Binding-site contacts:
Ligand atom N2 contacts residue ASN801 of chain 1.A at 2.9 Å (h-bond).
Ligand atom O5 contacts residue GLN804 of chain 1.A at 4.5 Å.
Ligand atom C4 contacts residue ASN801 of chain 1.A at 4.2 Å.
Ligand atom C1 contacts residue SER803 of chain 1.A at 3.2 Å.
Ligand atom O6 contacts residue ASN801 of chain 1.A at 4.4 Å.
Ligand atom O5 contacts residue SER803 of chain 1.A at 3.5 Å (h-bond).
Ligand atom C8 contacts residue ASN801 of chain 1.A at 4.2 Å.
Ligand atom C1 contacts residue ASN801 of chain 1.A at 1.4 Å.
Ligand atom C7 contacts residue ASN801 of chain 1.A at 3.0 Å.
Ligand atom C6 contacts residue SER803 of chain 1.A at 4.5 Å.
Ligand atom O5 contacts residue ASN801 of chain 1.A at 2.3 Å (h-bond).
Ligand atom C2 contacts residue SER803 of chain 1.A at 4.3 Å.
Ligand atom C3 contacts residue ASN801 of chain 1.A at 3.8 Å.
Ligand atom C6 contacts residue GLN804 of chain 1.A at 3.8 Å.
Ligand atom O7 contacts residue ASN801 of chain 1.A at 2.5 Å (h-bond).
Ligand atom C2 contacts residue ASN801 of chain 1.A at 2.4 Å.
Ligand atom C5 contacts residue SER803 of chain 1.A at 3.6 Å.
Ligand atom C5 contacts residue ASN801 of chain 1.A at 3.6 Å.
Ligand atom O6 contacts residue GLN804 of chain 1.A at 2.7 Å (h-bond).
Ligand atom C3 contacts residue SER803 of chain 1.A at 4.5 Å.

Sequence of chain 1.A:
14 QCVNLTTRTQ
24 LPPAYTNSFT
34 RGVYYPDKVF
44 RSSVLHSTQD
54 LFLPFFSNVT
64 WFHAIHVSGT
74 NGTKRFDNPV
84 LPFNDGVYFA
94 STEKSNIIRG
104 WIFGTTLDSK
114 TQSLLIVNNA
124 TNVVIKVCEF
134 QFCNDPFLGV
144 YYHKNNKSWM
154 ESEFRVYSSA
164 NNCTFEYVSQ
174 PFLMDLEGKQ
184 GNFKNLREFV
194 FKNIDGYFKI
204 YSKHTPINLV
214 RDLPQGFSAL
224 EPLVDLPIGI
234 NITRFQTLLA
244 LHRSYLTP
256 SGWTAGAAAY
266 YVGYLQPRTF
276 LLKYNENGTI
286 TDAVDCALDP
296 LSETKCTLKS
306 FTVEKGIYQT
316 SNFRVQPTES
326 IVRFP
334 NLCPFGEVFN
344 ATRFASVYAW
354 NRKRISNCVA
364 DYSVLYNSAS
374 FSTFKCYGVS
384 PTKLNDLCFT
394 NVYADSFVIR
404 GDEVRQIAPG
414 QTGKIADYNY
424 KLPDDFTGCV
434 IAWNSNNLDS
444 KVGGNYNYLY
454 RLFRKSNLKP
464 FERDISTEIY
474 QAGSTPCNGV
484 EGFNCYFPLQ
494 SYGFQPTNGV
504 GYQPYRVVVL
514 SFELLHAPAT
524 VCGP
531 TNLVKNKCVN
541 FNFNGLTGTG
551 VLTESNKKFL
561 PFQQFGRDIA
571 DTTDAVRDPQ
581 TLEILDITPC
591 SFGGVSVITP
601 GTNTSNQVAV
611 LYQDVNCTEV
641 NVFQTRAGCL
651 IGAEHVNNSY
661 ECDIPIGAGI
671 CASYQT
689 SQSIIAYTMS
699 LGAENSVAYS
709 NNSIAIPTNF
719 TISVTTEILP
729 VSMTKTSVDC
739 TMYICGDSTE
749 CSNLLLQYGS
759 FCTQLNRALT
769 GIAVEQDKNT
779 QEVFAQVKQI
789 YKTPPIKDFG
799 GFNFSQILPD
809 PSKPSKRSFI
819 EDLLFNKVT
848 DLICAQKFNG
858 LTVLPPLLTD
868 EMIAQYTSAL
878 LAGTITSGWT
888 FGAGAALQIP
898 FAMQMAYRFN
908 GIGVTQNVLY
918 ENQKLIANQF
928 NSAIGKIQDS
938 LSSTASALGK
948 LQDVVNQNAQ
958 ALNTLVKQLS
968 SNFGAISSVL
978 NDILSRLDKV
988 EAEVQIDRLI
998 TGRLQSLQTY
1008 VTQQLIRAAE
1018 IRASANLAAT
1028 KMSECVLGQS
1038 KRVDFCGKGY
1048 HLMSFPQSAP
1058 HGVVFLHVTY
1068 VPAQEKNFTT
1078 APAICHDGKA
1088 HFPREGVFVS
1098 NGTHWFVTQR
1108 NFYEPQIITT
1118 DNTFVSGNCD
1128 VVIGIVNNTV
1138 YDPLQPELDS

The small molecule below binds the protein below.
Small molecule (SMILES): CC(=O)N[C@H]1[C@H](O[C@H]2[C@H](O)[C@@H](NC(C)=O)CO[C@@H]2CO)O[C@H](CO)[C@@H](O)[C@@H]1O